This protein binds this small molecule.
Small molecule (SMILES): CC(=O)N[C@@H]1[C@@H](O)[C@H](O)[C@@H](CO)O[C@H]1O

Binding-site contacts:
Ligand atom N2 contacts residue GLN322 of chain 1.E at 4.5 Å.
Ligand atom C2 contacts residue ASN313 of chain 1.E at 2.4 Å.
Ligand atom O5 contacts residue THR315 of chain 1.E at 3.9 Å.
Ligand atom O5 contacts residue ASN313 of chain 1.E at 2.3 Å (h-bond).
Ligand atom C7 contacts residue GLN322 of chain 1.E at 3.9 Å.
Ligand atom C3 contacts residue ASN313 of chain 1.E at 3.8 Å.
Ligand atom C6 contacts residue THR315 of chain 1.E at 3.8 Å.
Ligand atom C5 contacts residue THR315 of chain 1.E at 4.0 Å.
Ligand atom C8 contacts residue GLN322 of chain 1.E at 3.2 Å.
Ligand atom C1 contacts residue ASN313 of chain 1.E at 1.4 Å.
Ligand atom C7 contacts residue ASN313 of chain 1.E at 3.5 Å.
Ligand atom C5 contacts residue ASN313 of chain 1.E at 3.6 Å.
Ligand atom O7 contacts residue ASN313 of chain 1.E at 3.6 Å.
Ligand atom O7 contacts residue GLN322 of chain 1.E at 4.4 Å.
Ligand atom C4 contacts residue ASN313 of chain 1.E at 4.2 Å.
Ligand atom N2 contacts residue ASN313 of chain 1.E at 3.0 Å (h-bond).

Sequence of chain 1.E:
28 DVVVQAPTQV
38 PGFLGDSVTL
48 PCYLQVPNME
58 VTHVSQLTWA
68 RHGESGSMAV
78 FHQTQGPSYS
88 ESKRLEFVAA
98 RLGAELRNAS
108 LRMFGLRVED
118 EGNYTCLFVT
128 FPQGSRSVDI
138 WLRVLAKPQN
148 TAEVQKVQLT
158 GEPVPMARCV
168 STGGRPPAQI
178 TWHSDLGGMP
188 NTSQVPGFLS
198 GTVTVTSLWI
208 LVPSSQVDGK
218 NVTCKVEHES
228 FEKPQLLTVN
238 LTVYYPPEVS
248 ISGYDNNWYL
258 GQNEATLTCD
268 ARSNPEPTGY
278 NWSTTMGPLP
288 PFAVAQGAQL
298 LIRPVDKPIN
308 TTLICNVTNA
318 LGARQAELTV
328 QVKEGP